Binding-site contacts:
Ligand atom C11 contacts residue ASN92 of chain 1.D at 3.6 Å.
Ligand atom O2 contacts residue MET84 of chain 1.D at 3.5 Å.
Ligand atom C8 contacts residue MET84 of chain 1.D at 3.5 Å (hydrophobic).
Ligand atom C3 contacts residue ASP79 of chain 1.D at 3.4 Å.
Ligand atom C16 contacts residue ILE82 of chain 1.D at 3.5 Å (hydrophobic).
Ligand atom C16 contacts residue LYS44 of chain 1.D at 3.9 Å.
Ligand atom C10 contacts residue LEU93 of chain 1.D at 4.0 Å (hydrophobic).
Ligand atom C1 contacts residue MET84 of chain 1.D at 3.9 Å (hydrophobic).
Ligand atom O2 contacts residue THR171 of chain 1.D at 2.7 Å (h-bond).
Ligand atom O2 contacts residue GLY83 of chain 1.D at 3.9 Å.
Ligand atom C2 contacts residue THR171 of chain 1.D at 4.0 Å.
Ligand atom C1 contacts residue THR171 of chain 1.D at 3.7 Å.
Ligand atom C3 contacts residue ASN37 of chain 1.D at 4.0 Å.
Ligand atom CL1 contacts residue ASN37 of chain 1.D at 3.4 Å.
Ligand atom C4 contacts residue ASN37 of chain 1.D at 3.9 Å.
Ligand atom C4 contacts residue ALA38 of chain 1.D at 4.0 Å (hydrophobic).
Ligand atom C1 contacts residue ALA41 of chain 1.D at 4.0 Å (hydrophobic).
Ligand atom C17 contacts residue GLY83 of chain 1.D at 3.6 Å.
Ligand atom C3 contacts residue THR171 of chain 1.D at 3.7 Å.
Ligand atom O4 contacts residue LEU173 of chain 1.D at 3.3 Å.
Ligand atom C13 contacts residue LYS44 of chain 1.D at 3.8 Å.
Ligand atom C5 contacts residue ASN37 of chain 1.D at 3.5 Å.
Ligand atom C7 contacts residue MET84 of chain 1.D at 4.0 Å (hydrophobic).
Ligand atom O3 contacts residue THR171 of chain 1.D at 3.4 Å.
Ligand atom O4 contacts residue LEU34 of chain 1.D at 4.1 Å.
Ligand atom O3 contacts residue ALA41 of chain 1.D at 3.2 Å.
Ligand atom C6 contacts residue ASN37 of chain 1.D at 3.9 Å.
Ligand atom C10 contacts residue ASN92 of chain 1.D at 3.9 Å.
Ligand atom C14 contacts residue LYS44 of chain 1.D at 3.5 Å.
Ligand atom O3 contacts residue ASP79 of chain 1.D at 2.6 Å (salt-bridge).
Ligand atom CL1 contacts residue PHE124 of chain 1.D at 3.1 Å.
Ligand atom C4 contacts residue ASP79 of chain 1.D at 3.4 Å.
Ligand atom C15 contacts residue LYS44 of chain 1.D at 3.6 Å.
Ligand atom C4 contacts residue THR171 of chain 1.D at 4.0 Å.
Ligand atom C5 contacts residue LEU173 of chain 1.D at 3.7 Å (hydrophobic).
Ligand atom C17 contacts residue ILE82 of chain 1.D at 3.5 Å (hydrophobic).
Ligand atom O4 contacts residue ASN37 of chain 1.D at 3.5 Å.
Ligand atom C17 contacts residue ALA41 of chain 1.D at 3.9 Å (hydrophobic).
Ligand atom N1 contacts residue ALA41 of chain 1.D at 3.6 Å.
Ligand atom O5 contacts residue ASN37 of chain 1.D at 3.8 Å.

Sequence of chain 1.D:
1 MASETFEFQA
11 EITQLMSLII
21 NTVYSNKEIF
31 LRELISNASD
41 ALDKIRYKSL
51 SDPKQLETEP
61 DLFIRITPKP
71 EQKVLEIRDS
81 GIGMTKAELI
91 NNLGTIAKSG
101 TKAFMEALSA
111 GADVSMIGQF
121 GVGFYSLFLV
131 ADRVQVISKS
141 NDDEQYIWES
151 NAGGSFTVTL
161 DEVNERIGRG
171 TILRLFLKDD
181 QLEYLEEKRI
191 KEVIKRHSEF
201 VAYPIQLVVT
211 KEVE

A small-molecule ligand and the protein it binds are described below.
Small molecule (SMILES): O=C1CCCCC=CCCNC(=O)c2c(O)cc(O)c(Cl)c2C1